Sequence of chain 1.HA:
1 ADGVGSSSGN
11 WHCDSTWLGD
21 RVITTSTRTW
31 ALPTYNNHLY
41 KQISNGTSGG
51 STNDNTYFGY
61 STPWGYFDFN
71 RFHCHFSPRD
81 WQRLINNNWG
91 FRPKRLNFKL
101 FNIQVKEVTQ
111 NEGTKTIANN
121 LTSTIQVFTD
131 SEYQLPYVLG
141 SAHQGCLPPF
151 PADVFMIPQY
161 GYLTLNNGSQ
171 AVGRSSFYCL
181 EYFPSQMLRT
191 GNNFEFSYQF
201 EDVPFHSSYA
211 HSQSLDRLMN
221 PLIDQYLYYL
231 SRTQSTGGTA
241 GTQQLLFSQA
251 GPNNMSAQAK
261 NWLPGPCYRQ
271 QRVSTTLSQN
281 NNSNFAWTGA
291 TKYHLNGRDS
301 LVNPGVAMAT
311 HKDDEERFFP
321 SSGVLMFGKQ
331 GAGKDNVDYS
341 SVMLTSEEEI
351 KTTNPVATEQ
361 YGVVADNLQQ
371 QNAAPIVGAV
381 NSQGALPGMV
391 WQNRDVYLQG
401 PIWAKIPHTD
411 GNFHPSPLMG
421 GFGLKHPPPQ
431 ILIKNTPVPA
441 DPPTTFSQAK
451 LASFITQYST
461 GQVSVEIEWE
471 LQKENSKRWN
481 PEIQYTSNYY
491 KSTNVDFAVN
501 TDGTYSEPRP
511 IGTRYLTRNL

The protein below binds the small molecule below.
Small molecule (SMILES): OC[C@H]1O[C@@H](O)[C@H](O)[C@@H](O)[C@H]1O

Sequence of chain 1.FA:
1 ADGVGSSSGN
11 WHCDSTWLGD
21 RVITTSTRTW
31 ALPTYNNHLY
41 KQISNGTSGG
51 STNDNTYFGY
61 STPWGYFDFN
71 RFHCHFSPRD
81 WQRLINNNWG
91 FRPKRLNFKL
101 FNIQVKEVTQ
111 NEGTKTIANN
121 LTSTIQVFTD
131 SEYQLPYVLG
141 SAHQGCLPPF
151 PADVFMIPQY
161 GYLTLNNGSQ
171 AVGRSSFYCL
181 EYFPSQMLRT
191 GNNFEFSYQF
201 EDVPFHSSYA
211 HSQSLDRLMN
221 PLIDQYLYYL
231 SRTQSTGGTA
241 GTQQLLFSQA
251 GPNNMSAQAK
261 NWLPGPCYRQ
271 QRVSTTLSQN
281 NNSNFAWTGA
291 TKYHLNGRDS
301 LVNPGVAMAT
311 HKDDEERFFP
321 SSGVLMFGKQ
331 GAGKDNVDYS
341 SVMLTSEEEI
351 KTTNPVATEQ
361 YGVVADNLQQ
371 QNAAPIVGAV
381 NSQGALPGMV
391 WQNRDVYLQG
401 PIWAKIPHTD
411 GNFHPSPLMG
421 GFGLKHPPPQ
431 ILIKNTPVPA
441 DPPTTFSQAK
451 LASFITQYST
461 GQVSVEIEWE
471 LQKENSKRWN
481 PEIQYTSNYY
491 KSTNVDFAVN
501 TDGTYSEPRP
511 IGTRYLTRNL

Binding-site contacts:
Ligand atom O3 contacts residue ALA257 of chain 1.FA at 4.5 Å.
Ligand atom O2 contacts residue ASN254 of chain 1.FA at 4.0 Å.
Ligand atom O5 contacts residue TRP287 of chain 1.HA at 3.3 Å.
Ligand atom C1 contacts residue TRP287 of chain 1.HA at 3.8 Å (hydrophobic).
Ligand atom C6 contacts residue TRP287 of chain 1.HA at 3.8 Å (hydrophobic).
Ligand atom O2 contacts residue SER256 of chain 1.FA at 4.0 Å.
Ligand atom O4 contacts residue TRP287 of chain 1.HA at 2.1 Å.
Ligand atom C4 contacts residue TRP287 of chain 1.HA at 3.4 Å (hydrophobic).
Ligand atom C3 contacts residue ASN254 of chain 1.FA at 4.1 Å.
Ligand atom O2 contacts residue ASN55 of chain 1.HA at 3.5 Å (h-bond).
Ligand atom C2 contacts residue TRP287 of chain 1.HA at 3.8 Å (hydrophobic).
Ligand atom C3 contacts residue TRP287 of chain 1.HA at 4.3 Å (hydrophobic).
Ligand atom O3 contacts residue ASN254 of chain 1.FA at 3.8 Å.
Ligand atom C5 contacts residue TRP287 of chain 1.HA at 3.9 Å (hydrophobic).
Ligand atom O2 contacts residue THR52 of chain 1.HA at 4.4 Å.
Ligand atom O1 contacts residue TRP287 of chain 1.HA at 3.0 Å (h-bond).
Ligand atom O3 contacts residue TRP287 of chain 1.HA at 3.8 Å.